This protein binds this small molecule.
Small molecule (SMILES): CC1=Nc2nc(N[C@H](CC#N)c3cccc(Cl)c3)nn2C(=O)C1

Sequence of chain 6.B:
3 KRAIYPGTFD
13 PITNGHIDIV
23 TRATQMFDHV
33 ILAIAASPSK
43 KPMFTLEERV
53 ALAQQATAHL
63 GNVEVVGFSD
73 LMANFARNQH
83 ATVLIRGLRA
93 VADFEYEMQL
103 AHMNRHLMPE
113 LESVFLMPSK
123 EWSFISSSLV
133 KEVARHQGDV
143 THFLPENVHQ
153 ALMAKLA

Sequence of chain 4.B:
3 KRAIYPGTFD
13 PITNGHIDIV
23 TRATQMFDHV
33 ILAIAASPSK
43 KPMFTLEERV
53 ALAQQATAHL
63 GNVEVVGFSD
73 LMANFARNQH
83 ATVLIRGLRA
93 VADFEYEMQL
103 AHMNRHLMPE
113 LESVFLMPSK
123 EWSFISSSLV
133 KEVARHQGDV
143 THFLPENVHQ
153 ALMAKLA

Binding-site contacts:
Ligand atom C14 contacts residue SER71 of chain 6.B at 3.7 Å.
Ligand atom C20 contacts residue SER39 of chain 6.B at 3.1 Å.
Ligand atom N6 contacts residue LEU73 of chain 6.B at 3.7 Å.
Ligand atom C19 contacts residue ALA37 of chain 6.B at 3.7 Å (hydrophobic).
Ligand atom N23 contacts residue ALA38 of chain 6.B at 3.5 Å (h-bond).
Ligand atom C2 contacts residue LEU131 of chain 4.B at 3.7 Å (hydrophobic).
Ligand atom CL contacts residue MET74 of chain 6.B at 3.3 Å.
Ligand atom CL contacts residue GLY9 of chain 6.B at 3.5 Å.
Ligand atom N12 contacts residue ASP72 of chain 6.B at 2.9 Å (salt-bridge).
Ligand atom C19 contacts residue SER39 of chain 6.B at 3.6 Å.
Ligand atom C15 contacts residue SER39 of chain 6.B at 3.7 Å.
Ligand atom N9 contacts residue MET74 of chain 6.B at 2.9 Å (h-bond).
Ligand atom C18 contacts residue MET74 of chain 6.B at 3.7 Å (hydrophobic).
Ligand atom C10 contacts residue LEU102 of chain 6.B at 3.7 Å (hydrophobic).
Ligand atom C1 contacts residue LEU102 of chain 6.B at 3.7 Å (hydrophobic).
Ligand atom C15 contacts residue SO41 of chain 6.H at 3.4 Å.
Ligand atom N23 contacts residue SO41 of chain 6.H at 3.1 Å (h-bond).
Ligand atom N23 contacts residue SER39 of chain 6.B at 2.9 Å (h-bond).
Ligand atom C10 contacts residue MET105 of chain 6.B at 3.3 Å (hydrophobic).
Ligand atom CL contacts residue SO41 of chain 6.J at 3.5 Å.
Ligand atom C13 contacts residue ASP72 of chain 6.B at 3.6 Å.
Ligand atom N9 contacts residue LEU73 of chain 6.B at 3.4 Å.
Ligand atom C14 contacts residue ASP72 of chain 6.B at 3.1 Å.
Ligand atom C10 contacts residue VAL135 of chain 4.B at 3.7 Å (hydrophobic).
Ligand atom C10 contacts residue ASN106 of chain 6.B at 3.5 Å.
Ligand atom C13 contacts residue SO41 of chain 6.H at 3.6 Å.
Ligand atom C17 contacts residue ALA37 of chain 6.B at 3.4 Å (hydrophobic).
Ligand atom C19 contacts residue SO41 of chain 6.J at 3.4 Å.
Ligand atom C21 contacts residue SO41 of chain 6.H at 3.2 Å.
Ligand atom C21 contacts residue SER39 of chain 6.B at 3.6 Å.
Ligand atom C16 contacts residue ALA37 of chain 6.B at 3.6 Å (hydrophobic).
Ligand atom O11 contacts residue GLU134 of chain 4.B at 2.8 Å.
Ligand atom C18 contacts residue ALA37 of chain 6.B at 3.4 Å (hydrophobic).
Ligand atom C17 contacts residue MET74 of chain 6.B at 3.7 Å (hydrophobic).
Ligand atom C1 contacts residue VAL135 of chain 4.B at 3.6 Å (hydrophobic).
Ligand atom C2 contacts residue LEU102 of chain 6.B at 3.4 Å (hydrophobic).
Ligand atom N7 contacts residue GLU134 of chain 4.B at 3.2 Å (salt-bridge).
Ligand atom N12 contacts residue MET74 of chain 6.B at 3.7 Å.
Ligand atom C14 contacts residue PHE70 of chain 6.B at 3.7 Å (hydrophobic).
Ligand atom C3 contacts residue GLU134 of chain 4.B at 3.3 Å.